This protein binds this small molecule.
Small molecule (SMILES): Nc1ncnc2c1ncn2[C@@H]1O[C@H](COP(=O)(O)OP(=O)(O)OC[C@H]2O[C@@H]([n+]3cccc(C(=O)O)c3)[C@H](O)[C@@H]2O)[C@@H](O)[C@H]1O

Sequence of chain 1.A:
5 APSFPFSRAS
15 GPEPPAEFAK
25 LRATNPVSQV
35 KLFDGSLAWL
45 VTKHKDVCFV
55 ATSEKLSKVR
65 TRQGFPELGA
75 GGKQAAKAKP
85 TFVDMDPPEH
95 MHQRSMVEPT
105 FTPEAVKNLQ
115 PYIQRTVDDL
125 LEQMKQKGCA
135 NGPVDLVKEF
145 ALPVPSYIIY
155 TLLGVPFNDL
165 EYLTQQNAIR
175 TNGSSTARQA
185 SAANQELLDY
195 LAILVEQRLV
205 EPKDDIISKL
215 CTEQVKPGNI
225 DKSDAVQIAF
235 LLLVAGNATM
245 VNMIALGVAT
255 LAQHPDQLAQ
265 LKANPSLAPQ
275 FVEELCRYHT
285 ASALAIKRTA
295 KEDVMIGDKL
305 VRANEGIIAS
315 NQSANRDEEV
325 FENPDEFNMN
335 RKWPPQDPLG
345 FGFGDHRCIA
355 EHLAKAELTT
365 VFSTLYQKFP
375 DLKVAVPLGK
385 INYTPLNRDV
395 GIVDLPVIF

Binding-site contacts:
Ligand atom O7N contacts residue ALA239 of chain 1.A at 3.4 Å.
Ligand atom C1B contacts residue ARG174 of chain 1.A at 3.5 Å.
Ligand atom C2B contacts residue GLY75 of chain 1.A at 3.6 Å.
Ligand atom O8N contacts residue GLY240 of chain 1.A at 3.2 Å (h-bond).
Ligand atom N1A contacts residue GLN78 of chain 1.A at 3.5 Å.
Ligand atom N3A contacts residue GLY75 of chain 1.A at 3.3 Å.
Ligand atom C2B contacts residue GLY76 of chain 1.A at 3.6 Å.
Ligand atom N9A contacts residue ARG174 of chain 1.A at 3.1 Å (salt-bridge).
Ligand atom N7A contacts residue ALA79 of chain 1.A at 3.6 Å.
Ligand atom C8A contacts residue ARG174 of chain 1.A at 3.2 Å.
Ligand atom C5N contacts residue SER286 of chain 1.A at 3.6 Å.
Ligand atom O8N contacts residue THR243 of chain 1.A at 2.4 Å (h-bond).
Ligand atom N1A contacts residue ALA184 of chain 1.A at 3.7 Å.
Ligand atom C7N contacts residue GLY240 of chain 1.A at 3.0 Å.
Ligand atom C2A contacts residue ALA184 of chain 1.A at 3.6 Å (hydrophobic).
Ligand atom O7N contacts residue GLY240 of chain 1.A at 2.7 Å (h-bond).
Ligand atom O4D contacts residue ALA239 of chain 1.A at 3.7 Å.
Ligand atom O2B contacts residue GLY76 of chain 1.A at 3.4 Å (h-bond).
Ligand atom C6N contacts residue HEM1 of chain 1.B at 3.7 Å.
Ligand atom C5B contacts residue THR175 of chain 1.A at 3.3 Å.
Ligand atom O4B contacts residue ARG174 of chain 1.A at 3.6 Å.
Ligand atom N7A contacts residue ARG174 of chain 1.A at 3.2 Å.
Ligand atom C4N contacts residue SER286 of chain 1.A at 3.3 Å.
Ligand atom C4A contacts residue GLY75 of chain 1.A at 3.6 Å.
Ligand atom N7A contacts residue ASN188 of chain 1.A at 3.5 Å (h-bond).
Ligand atom C2A contacts residue GLY75 of chain 1.A at 3.6 Å.
Ligand atom C7N contacts residue THR243 of chain 1.A at 3.5 Å.
Ligand atom O11 contacts residue ARG174 of chain 1.A at 3.0 Å (salt-bridge).
Ligand atom O14 contacts residue ARG174 of chain 1.A at 2.9 Å (salt-bridge).
Ligand atom C4A contacts residue ARG174 of chain 1.A at 3.4 Å.
Ligand atom O3D contacts residue VAL87 of chain 1.A at 3.7 Å.
Ligand atom O4B contacts residue THR175 of chain 1.A at 3.3 Å.
Ligand atom C5N contacts residue HEM1 of chain 1.B at 3.4 Å.
Ligand atom O2B contacts residue GLY75 of chain 1.A at 3.5 Å.
Ligand atom C8A contacts residue ALA79 of chain 1.A at 3.6 Å (hydrophobic).
Ligand atom O11 contacts residue VAL238 of chain 1.A at 3.7 Å.
Ligand atom C6N contacts residue ALA289 of chain 1.A at 3.5 Å (hydrophobic).
Ligand atom N6A contacts residue ASN188 of chain 1.A at 3.2 Å (h-bond).
Ligand atom O13 contacts residue ARG64 of chain 1.A at 2.7 Å (salt-bridge).
Ligand atom C5N contacts residue ALA289 of chain 1.A at 3.5 Å (hydrophobic).